Sequence of chain 1.C:
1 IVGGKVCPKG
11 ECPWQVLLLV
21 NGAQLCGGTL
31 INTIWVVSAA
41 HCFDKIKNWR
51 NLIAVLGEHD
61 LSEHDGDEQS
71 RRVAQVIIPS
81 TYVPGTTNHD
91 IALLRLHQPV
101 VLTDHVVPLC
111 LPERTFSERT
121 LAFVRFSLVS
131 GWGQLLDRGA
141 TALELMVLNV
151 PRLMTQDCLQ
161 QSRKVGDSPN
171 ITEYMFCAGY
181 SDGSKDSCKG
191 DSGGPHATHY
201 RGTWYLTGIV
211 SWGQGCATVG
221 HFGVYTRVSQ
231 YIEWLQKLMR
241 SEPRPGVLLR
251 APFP

This protein binds this small molecule.
Small molecule (SMILES): NC(=[NH2+])NCCC[C@H](NC(=O)[C@H](Cc1ccccc1)NC(=O)[C@H](N)Cc1ccccc1)[C@H](O)CCl

Binding-site contacts:
Ligand atom CE1 contacts residue GLN214 of chain 1.C at 3.5 Å.
Ligand atom CA2 contacts residue SER192 of chain 1.C at 2.3 Å.
Ligand atom CA2 contacts residue LYS189 of chain 1.C at 3.5 Å.
Ligand atom CZ contacts residue TRP212 of chain 1.C at 3.3 Å (hydrophobic).
Ligand atom O contacts residue GLY213 of chain 1.C at 3.3 Å (h-bond).
Ligand atom N2 contacts residue SER192 of chain 1.C at 3.0 Å (h-bond).
Ligand atom N2 contacts residue HIS41 of chain 1.C at 3.2 Å (h-bond).
Ligand atom CE11 contacts residue THR86 of chain 1.C at 2.9 Å.
Ligand atom CZ1 contacts residue GLY85 of chain 1.C at 3.0 Å.
Ligand atom C2 contacts residue HIS41 of chain 1.C at 2.6 Å.
Ligand atom CE2 contacts residue TRP212 of chain 1.C at 3.5 Å (hydrophobic).
Ligand atom CG2 contacts residue CYS188 of chain 1.C at 3.2 Å (hydrophobic).
Ligand atom CD1 contacts residue GLY213 of chain 1.C at 3.4 Å.
Ligand atom O2 contacts residue SER192 of chain 1.C at 2.1 Å (h-bond).
Ligand atom O2 contacts residue LYS189 of chain 1.C at 2.4 Å (salt-bridge).
Ligand atom NH1 contacts residue TRP212 of chain 1.C at 3.3 Å (h-bond).
Ligand atom O contacts residue TRP212 of chain 1.C at 3.4 Å.
Ligand atom CB2 contacts residue SER192 of chain 1.C at 2.5 Å.
Ligand atom CB2 contacts residue CYS188 of chain 1.C at 3.2 Å (hydrophobic).
Ligand atom CZ1 contacts residue THR86 of chain 1.C at 3.4 Å.
Ligand atom NH1 contacts residue ASP186 of chain 1.C at 3.3 Å (salt-bridge).
Ligand atom CB2 contacts residue SER211 of chain 1.C at 3.1 Å.
Ligand atom NE contacts residue SER187 of chain 1.C at 3.5 Å (h-bond).
Ligand atom CD contacts residue CYS188 of chain 1.C at 3.4 Å (hydrophobic).
Ligand atom NH2 contacts residue ASP186 of chain 1.C at 2.7 Å (salt-bridge).
Ligand atom NH1 contacts residue SER187 of chain 1.C at 3.3 Å (h-bond).
Ligand atom N contacts residue GLN214 of chain 1.C at 2.5 Å (h-bond).
Ligand atom CZ2 contacts residue SER187 of chain 1.C at 3.2 Å.
Ligand atom C3 contacts residue HIS41 of chain 1.C at 1.5 Å.
Ligand atom C2 contacts residue SER192 of chain 1.C at 1.4 Å.
Ligand atom N2 contacts residue SER211 of chain 1.C at 2.8 Å (h-bond).
Ligand atom CA2 contacts residue SER211 of chain 1.C at 3.4 Å.
Ligand atom CA2 contacts residue HIS41 of chain 1.C at 3.5 Å.
Ligand atom CE21 contacts residue GLY85 of chain 1.C at 3.3 Å.
Ligand atom CZ2 contacts residue ASP186 of chain 1.C at 3.5 Å.
Ligand atom NH2 contacts residue SER187 of chain 1.C at 3.4 Å (h-bond).
Ligand atom NH2 contacts residue GLY215 of chain 1.C at 2.6 Å (h-bond).
Ligand atom C3 contacts residue SER192 of chain 1.C at 2.4 Å.
Ligand atom C2 contacts residue LYS189 of chain 1.C at 3.4 Å.
Ligand atom N contacts residue GLY213 of chain 1.C at 2.7 Å (h-bond).